Binding-site contacts:
Ligand atom P6 contacts residue ASN212 of chain 2.B at 3.3 Å.
Ligand atom O6P contacts residue FBP1 of chain 2.F at 0.3 Å (h-bond).
Ligand atom O3 contacts residue FBP1 of chain 2.F at 0.3 Å (h-bond).
Ligand atom O1P contacts residue FBP1 of chain 2.F at 1.7 Å (h-bond).
Ligand atom O1P contacts residue GLY122 of chain 2.B at 2.5 Å (h-bond).
Ligand atom O3P contacts residue ARG276 of chain 2.B at 3.6 Å.
Ligand atom C6 contacts residue FBP1 of chain 2.F at 0.2 Å.
Ligand atom O5P contacts residue ARG243 of chain 2.A at 2.6 Å (salt-bridge).
Ligand atom O5 contacts residue FBP1 of chain 2.F at 0.2 Å (h-bond).
Ligand atom O2P contacts residue FBP1 of chain 2.F at 1.7 Å (h-bond).
Ligand atom O6P contacts residue TYR215 of chain 2.B at 2.9 Å (h-bond).
Ligand atom C4 contacts residue FBP1 of chain 2.F at 0.2 Å.
Ligand atom O6P contacts residue TYR264 of chain 2.B at 3.1 Å (h-bond).
Ligand atom P1 contacts residue FBP1 of chain 2.F at 1.0 Å.
Ligand atom O4 contacts residue MET248 of chain 2.B at 3.2 Å (h-bond).
Ligand atom C4 contacts residue MET248 of chain 2.B at 3.4 Å (hydrophobic).
Ligand atom O4P contacts residue TYR244 of chain 2.B at 3.0 Å (h-bond).
Ligand atom C1 contacts residue FBP1 of chain 2.F at 0.5 Å.
Ligand atom C3 contacts residue MET248 of chain 2.B at 3.5 Å (hydrophobic).
Ligand atom O2 contacts residue FBP1 of chain 2.F at 0.7 Å.
Ligand atom C2 contacts residue FBP1 of chain 2.F at 0.2 Å.
Ligand atom O5 contacts residue LYS274 of chain 2.B at 3.2 Å (salt-bridge).
Ligand atom P6 contacts residue FBP1 of chain 2.F at 0.0 Å.
Ligand atom O4P contacts residue FBP1 of chain 2.F at 0.2 Å (h-bond).
Ligand atom O1P contacts residue SER123 of chain 2.B at 3.6 Å (h-bond).
Ligand atom O6 contacts residue FBP1 of chain 2.F at 0.2 Å (h-bond).
Ligand atom O3P contacts residue FBP1 of chain 2.F at 1.1 Å.
Ligand atom O4 contacts residue FBP1 of chain 2.F at 0.4 Å (h-bond).
Ligand atom O1 contacts residue FBP1 of chain 2.F at 1.2 Å (h-bond).
Ligand atom P1 contacts residue GLY122 of chain 2.B at 3.4 Å.
Ligand atom C5 contacts residue FBP1 of chain 2.F at 0.2 Å.
Ligand atom O3 contacts residue MET248 of chain 2.B at 2.8 Å (h-bond).
Ligand atom C3 contacts residue FBP1 of chain 2.F at 0.2 Å.
Ligand atom O5P contacts residue FBP1 of chain 2.F at 0.2 Å (h-bond).
Ligand atom O4P contacts residue TYR264 of chain 2.B at 3.5 Å.
Ligand atom C6 contacts residue TYR244 of chain 2.B at 3.5 Å (hydrophobic).
Ligand atom O1 contacts residue GLY122 of chain 2.B at 3.0 Å (h-bond).
Ligand atom O4P contacts residue ASN212 of chain 2.B at 2.9 Å (h-bond).
Ligand atom O3 contacts residue ASP121 of chain 2.B at 2.9 Å (salt-bridge).
Ligand atom O5P contacts residue ASN212 of chain 2.B at 3.0 Å (h-bond).

Sequence of chain 2.A:
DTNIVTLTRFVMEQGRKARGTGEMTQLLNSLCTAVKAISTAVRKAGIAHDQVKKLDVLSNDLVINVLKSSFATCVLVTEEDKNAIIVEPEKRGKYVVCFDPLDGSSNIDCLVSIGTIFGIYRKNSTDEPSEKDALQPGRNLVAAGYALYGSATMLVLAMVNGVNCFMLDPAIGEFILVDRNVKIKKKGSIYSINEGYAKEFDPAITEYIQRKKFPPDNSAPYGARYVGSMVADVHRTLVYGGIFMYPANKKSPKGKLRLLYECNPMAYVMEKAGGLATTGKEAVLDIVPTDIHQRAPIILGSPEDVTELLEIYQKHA

Sequence of chain 2.B:
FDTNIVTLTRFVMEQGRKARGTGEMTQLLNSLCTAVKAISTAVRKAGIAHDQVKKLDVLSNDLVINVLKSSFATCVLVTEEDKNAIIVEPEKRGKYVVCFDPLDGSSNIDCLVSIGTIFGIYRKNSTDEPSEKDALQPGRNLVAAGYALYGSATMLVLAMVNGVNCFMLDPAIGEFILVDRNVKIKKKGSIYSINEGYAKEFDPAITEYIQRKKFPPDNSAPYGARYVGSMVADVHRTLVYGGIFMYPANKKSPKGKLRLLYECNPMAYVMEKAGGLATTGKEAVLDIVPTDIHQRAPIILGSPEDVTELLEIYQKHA

This protein binds this small molecule.
Small molecule (SMILES): O=P(O)(O)OC[C@H]1O[C@@](O)(COP(=O)(O)O)[C@@H](O)[C@@H]1O